This protein binds this small molecule.
Small molecule (SMILES): O=C(O)C/C=C/c1c[nH]cn1

Sequence of chain 2.A:
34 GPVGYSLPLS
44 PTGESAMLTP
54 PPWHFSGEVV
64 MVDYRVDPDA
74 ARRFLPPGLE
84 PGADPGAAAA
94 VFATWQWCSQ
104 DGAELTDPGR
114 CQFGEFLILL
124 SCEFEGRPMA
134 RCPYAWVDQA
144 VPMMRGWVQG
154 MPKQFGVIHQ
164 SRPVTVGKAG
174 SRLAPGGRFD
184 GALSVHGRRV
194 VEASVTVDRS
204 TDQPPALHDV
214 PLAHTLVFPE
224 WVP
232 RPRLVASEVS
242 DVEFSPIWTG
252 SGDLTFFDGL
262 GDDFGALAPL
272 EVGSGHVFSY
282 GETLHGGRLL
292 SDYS

Binding-site contacts:
Ligand atom N12 contacts residue GLU118 of chain 2.A at 3.0 Å (salt-bridge).
Ligand atom O01 contacts residue PHE116 of chain 2.A at 3.4 Å.
Ligand atom C04 contacts residue GLN152 of chain 2.A at 4.0 Å.
Ligand atom O01 contacts residue LYS156 of chain 2.A at 3.1 Å (salt-bridge).
Ligand atom C02 contacts residue GLN152 of chain 2.A at 3.8 Å.
Ligand atom C07 contacts residue PHE116 of chain 2.A at 4.1 Å (hydrophobic).
Ligand atom C08 contacts residue PHE58 of chain 2.A at 4.4 Å (hydrophobic).
Ligand atom O03 contacts residue GLN152 of chain 2.A at 2.9 Å (h-bond).
Ligand atom O03 contacts residue PRO145 of chain 2.A at 4.2 Å.
Ligand atom C11 contacts residue GLU118 of chain 2.A at 3.4 Å.
Ligand atom N10 contacts residue GLU283 of chain 2.A at 3.7 Å.
Ligand atom C11 contacts residue MET154 of chain 2.A at 4.3 Å (hydrophobic).
Ligand atom O01 contacts residue PRO145 of chain 2.A at 3.4 Å.
Ligand atom C04 contacts residue PRO145 of chain 2.A at 3.8 Å (hydrophobic).
Ligand atom N10 contacts residue TRP98 of chain 2.A at 3.7 Å.
Ligand atom O01 contacts residue PHE58 of chain 2.A at 3.6 Å.
Ligand atom C02 contacts residue PHE116 of chain 2.A at 4.2 Å (hydrophobic).
Ligand atom C07 contacts residue GLU118 of chain 2.A at 4.2 Å.
Ligand atom C04 contacts residue LYS156 of chain 2.A at 1.3 Å.
Ligand atom O03 contacts residue PHE58 of chain 2.A at 3.9 Å.
Ligand atom O03 contacts residue ARG148 of chain 2.A at 2.8 Å (salt-bridge).
Ligand atom N12 contacts residue MET154 of chain 2.A at 3.9 Å.
Ligand atom C04 contacts residue GLU118 of chain 2.A at 4.4 Å.
Ligand atom C02 contacts residue ARG148 of chain 2.A at 3.5 Å.
Ligand atom C06 contacts residue GLU118 of chain 2.A at 3.4 Å.
Ligand atom C02 contacts residue LYS156 of chain 2.A at 2.4 Å.
Ligand atom O03 contacts residue LYS156 of chain 2.A at 3.2 Å (salt-bridge).
Ligand atom O01 contacts residue ARG148 of chain 2.A at 2.7 Å (salt-bridge).
Ligand atom O03 contacts residue GLY149 of chain 2.A at 4.2 Å.
Ligand atom N12 contacts residue TRP98 of chain 2.A at 4.1 Å.
Ligand atom C09 contacts residue GLU283 of chain 2.A at 3.5 Å.
Ligand atom C06 contacts residue PHE116 of chain 2.A at 4.0 Å (hydrophobic).
Ligand atom C07 contacts residue LYS156 of chain 2.A at 3.7 Å.
Ligand atom C07 contacts residue PHE58 of chain 2.A at 3.7 Å (hydrophobic).
Ligand atom C06 contacts residue LYS156 of chain 2.A at 2.5 Å.
Ligand atom C04 contacts residue PHE116 of chain 2.A at 4.1 Å (hydrophobic).
Ligand atom C08 contacts residue GLU118 of chain 2.A at 4.0 Å.
Ligand atom C11 contacts residue TRP98 of chain 2.A at 3.5 Å (hydrophobic).
Ligand atom C02 contacts residue PHE58 of chain 2.A at 4.0 Å (hydrophobic).
Ligand atom C02 contacts residue PRO145 of chain 2.A at 3.8 Å (hydrophobic).